Sequence of chain 1.H:
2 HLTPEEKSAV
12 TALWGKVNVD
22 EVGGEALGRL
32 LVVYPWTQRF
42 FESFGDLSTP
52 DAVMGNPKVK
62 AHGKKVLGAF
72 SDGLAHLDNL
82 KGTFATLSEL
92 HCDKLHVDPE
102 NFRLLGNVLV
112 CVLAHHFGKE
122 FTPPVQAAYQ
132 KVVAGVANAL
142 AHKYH

Binding-site contacts:
Ligand atom C4C contacts residue HIS92 of chain 1.H at 3.6 Å.
Ligand atom CBC contacts residue PHE41 of chain 1.H at 3.8 Å (hydrophobic).
Ligand atom CMA contacts residue LYS66 of chain 1.H at 3.3 Å.
Ligand atom ND contacts residue HIS63 of chain 1.H at 3.7 Å.
Ligand atom CHC contacts residue LEU106 of chain 1.H at 3.5 Å (hydrophobic).
Ligand atom CBC contacts residue THR38 of chain 1.H at 3.6 Å.
Ligand atom CMC contacts residue PHE103 of chain 1.H at 3.8 Å (hydrophobic).
Ligand atom C1A contacts residue HIS92 of chain 1.H at 3.6 Å.
Ligand atom C4B contacts residue LEU106 of chain 1.H at 3.8 Å (hydrophobic).
Ligand atom NC contacts residue HIS92 of chain 1.H at 3.1 Å (h-bond).
Ligand atom CMD contacts residue LEU96 of chain 1.H at 3.6 Å (hydrophobic).
Ligand atom C3D contacts residue LEU96 of chain 1.H at 3.7 Å (hydrophobic).
Ligand atom C3D contacts residue HIS63 of chain 1.H at 3.8 Å.
Ligand atom CBB contacts residue PHE103 of chain 1.H at 3.7 Å (hydrophobic).
Ligand atom CAB contacts residue PHE71 of chain 1.H at 3.8 Å (hydrophobic).
Ligand atom NA contacts residue HIS92 of chain 1.H at 2.9 Å (h-bond).
Ligand atom CAC contacts residue VAL98 of chain 1.H at 3.5 Å (hydrophobic).
Ligand atom CMB contacts residue VAL67 of chain 1.H at 3.4 Å (hydrophobic).
Ligand atom CHB contacts residue VAL67 of chain 1.H at 3.8 Å (hydrophobic).
Ligand atom C1D contacts residue PHE42 of chain 1.H at 3.7 Å (hydrophobic).
Ligand atom C2D contacts residue LEU96 of chain 1.H at 3.5 Å (hydrophobic).
Ligand atom CMB contacts residue ALA70 of chain 1.H at 3.5 Å (hydrophobic).
Ligand atom C3B contacts residue LEU141 of chain 1.H at 3.6 Å (hydrophobic).
Ligand atom CHD contacts residue PHE42 of chain 1.H at 3.5 Å (hydrophobic).
Ligand atom C4A contacts residue HIS92 of chain 1.H at 3.7 Å.
Ligand atom CAC contacts residue PHE41 of chain 1.H at 3.7 Å (hydrophobic).
Ligand atom CMC contacts residue ASN102 of chain 1.H at 3.4 Å.
Ligand atom NB contacts residue HIS92 of chain 1.H at 3.0 Å (h-bond).
Ligand atom CBB contacts residue LEU141 of chain 1.H at 3.4 Å (hydrophobic).
Ligand atom C4D contacts residue HIS63 of chain 1.H at 3.4 Å.
Ligand atom ND contacts residue HIS92 of chain 1.H at 2.8 Å (h-bond).
Ligand atom CMD contacts residue PHE41 of chain 1.H at 3.1 Å (hydrophobic).
Ligand atom C3A contacts residue LEU88 of chain 1.H at 3.8 Å (hydrophobic).
Ligand atom C2B contacts residue VAL67 of chain 1.H at 3.8 Å (hydrophobic).
Ligand atom C1A contacts residue HIS63 of chain 1.H at 3.5 Å.
Ligand atom C4D contacts residue HIS92 of chain 1.H at 3.5 Å.
Ligand atom CHA contacts residue HIS63 of chain 1.H at 3.2 Å.
Ligand atom C1D contacts residue HIS92 of chain 1.H at 3.7 Å.
Ligand atom NI contacts residue HIS92 of chain 1.H at 2.0 Å.
Ligand atom CAD contacts residue HIS63 of chain 1.H at 3.8 Å.

A small-molecule ligand and the protein it binds are described below.
Small molecule (SMILES): C=CC1=C(C)C2=N3->[Ni]45<-N6=C(C=c7c(C)c(C=C)c(n74)=C2)C(C)=C(CCC(=O)O)C6=Cc2c(CCC(=O)O)c(C)c(n25)C=C13